Sequence of chain 1.A:
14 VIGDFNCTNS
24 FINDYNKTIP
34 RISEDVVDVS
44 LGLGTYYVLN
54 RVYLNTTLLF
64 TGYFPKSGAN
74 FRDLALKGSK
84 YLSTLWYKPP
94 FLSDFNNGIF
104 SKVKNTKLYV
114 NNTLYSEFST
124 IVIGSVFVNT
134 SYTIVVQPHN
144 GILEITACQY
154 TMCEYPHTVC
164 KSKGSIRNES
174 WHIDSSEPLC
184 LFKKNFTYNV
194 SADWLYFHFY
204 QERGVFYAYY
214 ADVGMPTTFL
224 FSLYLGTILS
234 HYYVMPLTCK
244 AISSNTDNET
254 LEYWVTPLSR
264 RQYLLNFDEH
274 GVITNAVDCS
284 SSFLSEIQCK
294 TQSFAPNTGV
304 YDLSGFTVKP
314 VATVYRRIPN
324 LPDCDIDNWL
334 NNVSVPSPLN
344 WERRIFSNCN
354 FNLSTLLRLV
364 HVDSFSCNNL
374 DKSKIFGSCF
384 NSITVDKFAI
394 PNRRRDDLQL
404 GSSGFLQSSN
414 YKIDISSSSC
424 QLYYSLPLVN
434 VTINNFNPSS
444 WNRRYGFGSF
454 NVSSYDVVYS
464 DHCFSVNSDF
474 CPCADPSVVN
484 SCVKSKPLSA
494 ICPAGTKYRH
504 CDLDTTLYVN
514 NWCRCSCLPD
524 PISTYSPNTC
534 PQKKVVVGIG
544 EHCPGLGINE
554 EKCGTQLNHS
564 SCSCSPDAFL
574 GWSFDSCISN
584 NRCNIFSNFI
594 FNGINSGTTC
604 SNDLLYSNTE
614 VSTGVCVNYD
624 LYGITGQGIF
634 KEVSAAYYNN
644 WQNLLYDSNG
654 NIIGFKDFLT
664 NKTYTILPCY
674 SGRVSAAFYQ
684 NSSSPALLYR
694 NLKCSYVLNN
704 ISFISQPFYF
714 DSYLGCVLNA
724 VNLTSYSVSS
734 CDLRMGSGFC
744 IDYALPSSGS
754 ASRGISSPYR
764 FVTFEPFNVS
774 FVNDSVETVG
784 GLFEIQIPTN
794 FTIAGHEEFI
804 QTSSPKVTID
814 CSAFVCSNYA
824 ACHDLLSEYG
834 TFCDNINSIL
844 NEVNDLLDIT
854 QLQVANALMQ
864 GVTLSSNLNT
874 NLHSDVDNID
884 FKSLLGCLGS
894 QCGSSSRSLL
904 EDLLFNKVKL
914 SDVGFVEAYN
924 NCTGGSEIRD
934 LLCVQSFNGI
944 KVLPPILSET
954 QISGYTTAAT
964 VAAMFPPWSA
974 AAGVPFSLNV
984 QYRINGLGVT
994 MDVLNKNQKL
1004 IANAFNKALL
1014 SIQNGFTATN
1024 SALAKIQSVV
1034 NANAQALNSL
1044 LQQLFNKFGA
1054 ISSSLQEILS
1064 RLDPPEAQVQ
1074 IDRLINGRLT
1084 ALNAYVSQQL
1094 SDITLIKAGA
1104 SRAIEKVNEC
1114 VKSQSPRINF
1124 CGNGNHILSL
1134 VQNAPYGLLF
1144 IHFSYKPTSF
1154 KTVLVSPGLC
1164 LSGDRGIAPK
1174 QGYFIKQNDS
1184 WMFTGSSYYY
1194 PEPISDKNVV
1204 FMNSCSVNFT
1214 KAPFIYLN

Binding-site contacts:
Ligand atom C5 contacts residue ASN793 of chain 1.A at 3.7 Å.
Ligand atom O7 contacts residue ASN793 of chain 1.A at 3.5 Å (h-bond).
Ligand atom C3 contacts residue ASN793 of chain 1.A at 3.8 Å.
Ligand atom C2 contacts residue ASN793 of chain 1.A at 2.5 Å.
Ligand atom C8 contacts residue THR792 of chain 1.A at 4.2 Å.
Ligand atom N2 contacts residue ASN793 of chain 1.A at 2.9 Å (h-bond).
Ligand atom O5 contacts residue ASN793 of chain 1.A at 2.4 Å (h-bond).
Ligand atom C1 contacts residue ASN793 of chain 1.A at 1.4 Å.
Ligand atom C4 contacts residue ASN793 of chain 1.A at 4.2 Å.
Ligand atom C7 contacts residue ASN793 of chain 1.A at 3.4 Å.
Ligand atom C8 contacts residue ASN793 of chain 1.A at 4.2 Å.
Ligand atom C8 contacts residue TYR1191 of chain 1.A at 4.5 Å (hydrophobic).

The small molecule below binds the protein below.
Small molecule (SMILES): CC(=O)N[C@@H]1[C@@H](O)[C@H](O)[C@@H](CO)O[C@H]1O